Sequence of chain 1.A:
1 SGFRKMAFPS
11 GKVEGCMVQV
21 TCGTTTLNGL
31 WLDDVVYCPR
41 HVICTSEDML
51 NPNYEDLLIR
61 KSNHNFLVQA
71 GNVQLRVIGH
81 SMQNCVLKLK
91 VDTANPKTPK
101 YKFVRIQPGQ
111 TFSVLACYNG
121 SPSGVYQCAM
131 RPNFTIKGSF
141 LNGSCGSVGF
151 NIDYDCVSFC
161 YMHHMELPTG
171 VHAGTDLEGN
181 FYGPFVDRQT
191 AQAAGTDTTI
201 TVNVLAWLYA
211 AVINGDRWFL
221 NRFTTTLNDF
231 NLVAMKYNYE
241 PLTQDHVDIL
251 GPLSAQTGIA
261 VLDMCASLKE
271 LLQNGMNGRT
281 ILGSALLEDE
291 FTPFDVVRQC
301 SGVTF

Binding-site contacts:
Ligand atom C03 contacts residue CYS145 of chain 1.B at 3.7 Å (hydrophobic).
Ligand atom N26 contacts residue CYS44 of chain 1.B at 2.5 Å (h-bond).
Ligand atom C10 contacts residue GLU166 of chain 1.B at 3.8 Å.
Ligand atom C25 contacts residue CYS44 of chain 1.B at 3.5 Å (hydrophobic).
Ligand atom N26 contacts residue HIS41 of chain 1.B at 3.6 Å.
Ligand atom N11 contacts residue HIS163 of chain 1.B at 2.9 Å (h-bond).
Ligand atom C27 contacts residue CYS44 of chain 1.B at 3.2 Å (hydrophobic).
Ligand atom C18 contacts residue ARG188 of chain 1.B at 3.5 Å.
Ligand atom C09 contacts residue SER1 of chain 1.A at 3.6 Å.
Ligand atom C25 contacts residue MET49 of chain 1.B at 3.7 Å (hydrophobic).
Ligand atom C09 contacts residue LEU141 of chain 1.B at 3.5 Å (hydrophobic).
Ligand atom C08 contacts residue PHE140 of chain 1.B at 3.8 Å (hydrophobic).
Ligand atom C14 contacts residue GLN189 of chain 1.B at 3.2 Å.
Ligand atom N28 contacts residue SER46 of chain 1.B at 3.6 Å.
Ligand atom C09 contacts residue GLU166 of chain 1.B at 3.4 Å.
Ligand atom C18 contacts residue MET49 of chain 1.B at 3.5 Å (hydrophobic).
Ligand atom N12 contacts residue CYS145 of chain 1.B at 3.6 Å.
Ligand atom C08 contacts residue SER1 of chain 1.A at 3.6 Å.
Ligand atom S17 contacts residue ARG188 of chain 1.B at 3.0 Å (salt-bridge).
Ligand atom C15 contacts residue GLN189 of chain 1.B at 3.7 Å.
Ligand atom C24 contacts residue MET49 of chain 1.B at 3.8 Å (hydrophobic).
Ligand atom S17 contacts residue GLN189 of chain 1.B at 3.8 Å.
Ligand atom N12 contacts residue HIS163 of chain 1.B at 3.2 Å (h-bond).
Ligand atom N26 contacts residue THR25 of chain 1.B at 3.2 Å (h-bond).
Ligand atom C23 contacts residue MET49 of chain 1.B at 3.6 Å (hydrophobic).
Ligand atom C29 contacts residue HIS41 of chain 1.B at 3.7 Å.
Ligand atom N12 contacts residue GLU166 of chain 1.B at 3.5 Å (salt-bridge).
Ligand atom C18 contacts residue GLN189 of chain 1.B at 3.7 Å.
Ligand atom C19 contacts residue MET49 of chain 1.B at 3.4 Å (hydrophobic).
Ligand atom C29 contacts residue MET49 of chain 1.B at 3.7 Å (hydrophobic).
Ligand atom C08 contacts residue LEU141 of chain 1.B at 3.6 Å (hydrophobic).
Ligand atom C07 contacts residue ASN142 of chain 1.B at 3.8 Å.
Ligand atom O01 contacts residue MET165 of chain 1.B at 3.7 Å.
Ligand atom N12 contacts residue MET165 of chain 1.B at 3.6 Å.
Ligand atom O01 contacts residue GLU166 of chain 1.B at 3.0 Å (salt-bridge).
Ligand atom C25 contacts residue HIS41 of chain 1.B at 3.5 Å.
Ligand atom C08 contacts residue ASN142 of chain 1.B at 3.5 Å.
Ligand atom C27 contacts residue THR25 of chain 1.B at 3.1 Å.
Ligand atom S17 contacts residue MET165 of chain 1.B at 3.4 Å (h-bond).
Ligand atom C09 contacts residue PHE140 of chain 1.B at 3.1 Å (hydrophobic).

Sequence of chain 1.B:
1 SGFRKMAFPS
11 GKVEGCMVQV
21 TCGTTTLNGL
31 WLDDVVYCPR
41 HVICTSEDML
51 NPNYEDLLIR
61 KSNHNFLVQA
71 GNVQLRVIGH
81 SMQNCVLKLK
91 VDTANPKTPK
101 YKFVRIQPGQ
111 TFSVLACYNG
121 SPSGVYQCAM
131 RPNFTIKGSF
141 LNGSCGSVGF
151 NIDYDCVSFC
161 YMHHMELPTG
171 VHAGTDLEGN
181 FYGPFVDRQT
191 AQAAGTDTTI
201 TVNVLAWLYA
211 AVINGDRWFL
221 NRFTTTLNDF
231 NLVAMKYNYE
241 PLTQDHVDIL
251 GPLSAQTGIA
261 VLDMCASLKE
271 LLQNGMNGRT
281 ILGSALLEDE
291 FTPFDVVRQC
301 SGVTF

The small molecule below binds the protein below.
Small molecule (SMILES): O=C(Cn1nnc2ccccc21)N(Cc1ccsc1)c1ccc(-c2c[nH]cn2)cc1